Sequence of chain 2.B:
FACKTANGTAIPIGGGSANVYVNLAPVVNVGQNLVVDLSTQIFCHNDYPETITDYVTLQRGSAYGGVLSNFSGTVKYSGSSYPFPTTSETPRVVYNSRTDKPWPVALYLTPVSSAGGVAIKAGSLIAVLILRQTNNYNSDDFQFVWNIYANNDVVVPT

Binding-site contacts:
Ligand atom O4 contacts residue ILE52 of chain 2.B at 3.7 Å.
Ligand atom C4 contacts residue ASP54 of chain 2.B at 3.4 Å.
Ligand atom C14 contacts residue ASP47 of chain 2.B at 4.0 Å.
Ligand atom C2 contacts residue ASP140 of chain 2.B at 3.7 Å.
Ligand atom C8 contacts residue TYR48 of chain 2.B at 3.6 Å (hydrophobic).
Ligand atom O2 contacts residue ILE13 of chain 2.B at 3.5 Å.
Ligand atom C7 contacts residue TYR48 of chain 2.B at 3.8 Å (hydrophobic).
Ligand atom C1 contacts residue PHE1 of chain 2.B at 3.7 Å (hydrophobic).
Ligand atom C6 contacts residue TYR48 of chain 2.B at 4.0 Å (hydrophobic).
Ligand atom O5 contacts residue PHE1 of chain 2.B at 3.0 Å (h-bond).
Ligand atom C6 contacts residue ASP47 of chain 2.B at 3.6 Å.
Ligand atom C4 contacts residue PHE1 of chain 2.B at 3.7 Å (hydrophobic).
Ligand atom O4 contacts residue ASN135 of chain 2.B at 3.0 Å (h-bond).
Ligand atom C6 contacts residue ASP54 of chain 2.B at 3.3 Å.
Ligand atom C4 contacts residue ASN135 of chain 2.B at 4.0 Å.
Ligand atom O4 contacts residue ASP54 of chain 2.B at 2.5 Å (salt-bridge).
Ligand atom C10 contacts residue TYR48 of chain 2.B at 3.9 Å (hydrophobic).
Ligand atom C3 contacts residue ASN135 of chain 2.B at 3.9 Å.
Ligand atom O5 contacts residue ASP47 of chain 2.B at 3.8 Å.
Ligand atom C6 contacts residue ILE52 of chain 2.B at 4.0 Å (hydrophobic).
Ligand atom C4 contacts residue GLN133 of chain 2.B at 3.7 Å.
Ligand atom C9 contacts residue TYR48 of chain 2.B at 3.5 Å (hydrophobic).
Ligand atom C2 contacts residue PHE1 of chain 2.B at 3.8 Å (hydrophobic).
Ligand atom O6 contacts residue ASN46 of chain 2.B at 3.2 Å (h-bond).
Ligand atom C3 contacts residue ASP140 of chain 2.B at 3.2 Å.
Ligand atom O4 contacts residue GLN133 of chain 2.B at 3.4 Å (h-bond).
Ligand atom C6 contacts residue ASN46 of chain 2.B at 3.5 Å.
Ligand atom O6 contacts residue ASP47 of chain 2.B at 2.7 Å (salt-bridge).
Ligand atom C5 contacts residue ASP54 of chain 2.B at 4.0 Å.
Ligand atom O6 contacts residue PHE1 of chain 2.B at 2.9 Å (h-bond).
Ligand atom O3 contacts residue ASN135 of chain 2.B at 3.6 Å (h-bond).
Ligand atom O3 contacts residue ASP140 of chain 2.B at 2.7 Å (salt-bridge).
Ligand atom O3 contacts residue PHE142 of chain 2.B at 3.8 Å.
Ligand atom O2 contacts residue PHE1 of chain 2.B at 3.0 Å (h-bond).
Ligand atom O6 contacts residue ASP54 of chain 2.B at 2.5 Å (salt-bridge).
Ligand atom C6 contacts residue PHE1 of chain 2.B at 3.7 Å (hydrophobic).
Ligand atom C15 contacts residue TYR48 of chain 2.B at 3.6 Å (hydrophobic).
Ligand atom O3 contacts residue GLN133 of chain 2.B at 3.1 Å (h-bond).
Ligand atom C5 contacts residue PHE1 of chain 2.B at 3.6 Å (hydrophobic).
Ligand atom C3 contacts residue GLN133 of chain 2.B at 4.0 Å.

Sequence of chain 1.A:
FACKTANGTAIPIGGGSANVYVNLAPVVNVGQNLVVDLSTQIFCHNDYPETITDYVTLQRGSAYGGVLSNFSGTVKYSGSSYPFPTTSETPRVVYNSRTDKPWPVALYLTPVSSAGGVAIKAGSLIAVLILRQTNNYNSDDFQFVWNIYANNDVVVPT

The protein below binds the small molecule below.
Small molecule (SMILES): OCC#Cc1ccc(O[C@H]2O[C@H](CO)[C@@H](O)[C@H](O)[C@@H]2O)cc1